Sequence of chain 1.C:
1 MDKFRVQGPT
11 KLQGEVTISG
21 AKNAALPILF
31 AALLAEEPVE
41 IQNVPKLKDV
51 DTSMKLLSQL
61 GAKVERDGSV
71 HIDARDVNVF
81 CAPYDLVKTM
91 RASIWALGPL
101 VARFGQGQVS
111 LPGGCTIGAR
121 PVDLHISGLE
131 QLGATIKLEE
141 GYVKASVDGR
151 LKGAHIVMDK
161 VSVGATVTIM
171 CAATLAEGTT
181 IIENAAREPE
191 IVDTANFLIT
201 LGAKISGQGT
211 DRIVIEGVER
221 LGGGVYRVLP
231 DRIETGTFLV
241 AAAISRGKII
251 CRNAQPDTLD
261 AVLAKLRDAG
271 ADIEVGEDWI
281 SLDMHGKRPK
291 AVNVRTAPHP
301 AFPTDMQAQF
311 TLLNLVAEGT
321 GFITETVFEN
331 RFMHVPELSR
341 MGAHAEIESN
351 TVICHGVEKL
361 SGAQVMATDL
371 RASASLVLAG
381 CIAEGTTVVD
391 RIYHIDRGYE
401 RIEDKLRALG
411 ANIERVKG

Binding-site contacts:
Ligand atom PA contacts residue VAL163 of chain 1.C at 3.6 Å.
Ligand atom C2U contacts residue ASP123 of chain 1.C at 3.7 Å.
Ligand atom O1E contacts residue LYS22 of chain 1.C at 3.2 Å (salt-bridge).
Ligand atom C3E contacts residue ARG331 of chain 1.C at 3.7 Å.
Ligand atom O4U contacts residue VAL122 of chain 1.C at 3.3 Å.
Ligand atom O4U contacts residue PRO121 of chain 1.C at 3.2 Å (h-bond).
Ligand atom N3U contacts residue ASP123 of chain 1.C at 2.7 Å (salt-bridge).
Ligand atom C4 contacts residue ASP305 of chain 1.C at 3.7 Å.
Ligand atom C4U contacts residue PRO121 of chain 1.C at 3.0 Å (hydrophobic).
Ligand atom C4U contacts residue ASP123 of chain 1.C at 3.5 Å.
Ligand atom O3D contacts residue VAL327 of chain 1.C at 2.9 Å (h-bond).
Ligand atom O2U contacts residue LYS160 of chain 1.C at 3.1 Å.
Ligand atom O1A contacts residue SER162 of chain 1.C at 3.6 Å.
Ligand atom O1E contacts residue ASN23 of chain 1.C at 2.9 Å (h-bond).
Ligand atom O2B contacts residue ARG120 of chain 1.C at 3.0 Å (salt-bridge).
Ligand atom N3U contacts residue PRO121 of chain 1.C at 3.1 Å (h-bond).
Ligand atom O3 contacts residue ASP305 of chain 1.C at 3.6 Å (salt-bridge).
Ligand atom C5U contacts residue SER162 of chain 1.C at 3.5 Å.
Ligand atom O2E contacts residue LEU370 of chain 1.C at 3.4 Å.
Ligand atom C5U contacts residue PRO121 of chain 1.C at 3.3 Å (hydrophobic).
Ligand atom O2E contacts residue LYS22 of chain 1.C at 3.3 Å (salt-bridge).
Ligand atom O1A contacts residue VAL163 of chain 1.C at 3.0 Å (h-bond).
Ligand atom C2U contacts residue PRO121 of chain 1.C at 3.6 Å (hydrophobic).
Ligand atom O4U contacts residue LEU124 of chain 1.C at 3.0 Å (h-bond).
Ligand atom C3E contacts residue ASP305 of chain 1.C at 3.0 Å.
Ligand atom O2U contacts residue PRO121 of chain 1.C at 3.4 Å.
Ligand atom C1E contacts residue LYS22 of chain 1.C at 3.6 Å.
Ligand atom O2A contacts residue VAL163 of chain 1.C at 3.4 Å (h-bond).
Ligand atom O2A contacts residue SER162 of chain 1.C at 2.7 Å (h-bond).
Ligand atom O4U contacts residue ASP123 of chain 1.C at 3.3 Å (salt-bridge).
Ligand atom O2A contacts residue GLY164 of chain 1.C at 3.3 Å (h-bond).
Ligand atom O7 contacts residue ASN23 of chain 1.C at 3.1 Å.
Ligand atom O1B contacts residue GLY164 of chain 1.C at 2.9 Å (h-bond).
Ligand atom C1E contacts residue ASN23 of chain 1.C at 3.7 Å.
Ligand atom O4 contacts residue ASP305 of chain 1.C at 3.2 Å (salt-bridge).
Ligand atom O2D contacts residue ALA119 of chain 1.C at 3.0 Å (h-bond).
Ligand atom O4 contacts residue PHE328 of chain 1.C at 3.4 Å.
Ligand atom C7 contacts residue ASN23 of chain 1.C at 3.6 Å.
Ligand atom O1E contacts residue ASP305 of chain 1.C at 3.7 Å.
Ligand atom O3 contacts residue ASN23 of chain 1.C at 3.2 Å (h-bond).

This small molecule binds to this protein.
Small molecule (SMILES): C=C(O[C@H]1[C@H](O)[C@@H](CO)O[C@H](O[P](=O)(O)O[P](=O)(O)OC[C@H]2O[C@@H](n3ccc(=O)[nH]c3=O)[C@H](O)[C@@H]2O)[C@@H]1NC(C)=O)C(=O)O